Sequence of chain 1.A:
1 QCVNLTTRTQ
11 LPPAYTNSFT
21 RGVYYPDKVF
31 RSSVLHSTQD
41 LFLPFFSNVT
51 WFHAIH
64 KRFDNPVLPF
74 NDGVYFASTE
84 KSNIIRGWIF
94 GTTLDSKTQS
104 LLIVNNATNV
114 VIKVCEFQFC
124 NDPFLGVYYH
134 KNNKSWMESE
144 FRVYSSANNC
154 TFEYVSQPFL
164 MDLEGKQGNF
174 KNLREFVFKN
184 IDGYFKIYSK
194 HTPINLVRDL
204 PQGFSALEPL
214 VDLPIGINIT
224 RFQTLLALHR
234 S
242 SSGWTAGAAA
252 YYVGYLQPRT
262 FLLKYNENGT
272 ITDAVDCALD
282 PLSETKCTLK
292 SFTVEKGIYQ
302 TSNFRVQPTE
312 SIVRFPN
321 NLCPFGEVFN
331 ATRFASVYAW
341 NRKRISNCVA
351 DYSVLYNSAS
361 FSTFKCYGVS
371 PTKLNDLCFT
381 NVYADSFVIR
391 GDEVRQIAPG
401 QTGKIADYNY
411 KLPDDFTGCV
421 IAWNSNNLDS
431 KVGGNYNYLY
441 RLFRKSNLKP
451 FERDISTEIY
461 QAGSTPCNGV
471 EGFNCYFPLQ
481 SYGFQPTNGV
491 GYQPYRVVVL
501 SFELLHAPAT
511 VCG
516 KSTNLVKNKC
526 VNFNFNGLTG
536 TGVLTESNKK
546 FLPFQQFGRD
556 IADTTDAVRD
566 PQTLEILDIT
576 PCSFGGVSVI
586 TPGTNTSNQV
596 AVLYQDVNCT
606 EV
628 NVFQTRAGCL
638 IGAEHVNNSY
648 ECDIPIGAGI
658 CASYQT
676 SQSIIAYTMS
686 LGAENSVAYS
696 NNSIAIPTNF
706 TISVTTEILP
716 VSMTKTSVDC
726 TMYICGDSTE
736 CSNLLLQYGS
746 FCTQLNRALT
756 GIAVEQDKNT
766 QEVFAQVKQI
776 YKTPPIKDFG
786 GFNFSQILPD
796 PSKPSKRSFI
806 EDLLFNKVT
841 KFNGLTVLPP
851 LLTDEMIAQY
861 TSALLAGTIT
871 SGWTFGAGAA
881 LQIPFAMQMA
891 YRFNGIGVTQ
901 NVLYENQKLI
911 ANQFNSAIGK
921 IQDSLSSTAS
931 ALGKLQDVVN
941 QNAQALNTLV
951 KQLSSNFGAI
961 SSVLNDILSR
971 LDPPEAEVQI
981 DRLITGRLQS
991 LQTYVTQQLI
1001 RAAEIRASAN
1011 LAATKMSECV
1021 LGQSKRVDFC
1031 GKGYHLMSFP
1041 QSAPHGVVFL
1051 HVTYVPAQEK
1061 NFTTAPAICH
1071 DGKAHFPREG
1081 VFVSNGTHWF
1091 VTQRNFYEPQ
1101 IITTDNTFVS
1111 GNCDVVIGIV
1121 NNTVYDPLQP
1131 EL

The protein below binds the small molecule below.
Small molecule (SMILES): CC(=O)N[C@@H]1[C@@H](O)[C@H](O)[C@@H](CO)O[C@H]1O

Binding-site contacts:
Ligand atom C7 contacts residue ASN644 of chain 1.A at 4.0 Å.
Ligand atom C8 contacts residue HIS642 of chain 1.A at 3.3 Å.
Ligand atom C2 contacts residue ASN644 of chain 1.A at 2.5 Å.
Ligand atom C3 contacts residue ASN644 of chain 1.A at 3.8 Å.
Ligand atom O5 contacts residue ASN644 of chain 1.A at 2.3 Å (h-bond).
Ligand atom C4 contacts residue ASN644 of chain 1.A at 4.2 Å.
Ligand atom C5 contacts residue ASN644 of chain 1.A at 3.6 Å.
Ligand atom N2 contacts residue ASN644 of chain 1.A at 3.0 Å (h-bond).
Ligand atom C1 contacts residue ASN644 of chain 1.A at 1.4 Å.